Sequence of chain 1.A:
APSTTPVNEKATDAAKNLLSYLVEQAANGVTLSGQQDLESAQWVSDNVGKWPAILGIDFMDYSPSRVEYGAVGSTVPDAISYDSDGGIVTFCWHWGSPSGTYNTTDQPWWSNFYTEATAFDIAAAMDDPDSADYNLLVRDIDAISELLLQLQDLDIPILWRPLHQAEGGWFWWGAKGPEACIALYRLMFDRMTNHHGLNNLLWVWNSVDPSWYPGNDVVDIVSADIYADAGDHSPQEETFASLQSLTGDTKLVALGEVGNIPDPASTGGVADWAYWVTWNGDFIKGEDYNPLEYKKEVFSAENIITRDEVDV

Binding-site contacts:
Ligand atom C3 contacts residue ASN103 of chain 1.A at 3.8 Å.
Ligand atom O5 contacts residue SO41 of chain 1.G at 4.1 Å.
Ligand atom N2 contacts residue TYR69 of chain 1.A at 3.6 Å.
Ligand atom C1 contacts residue TRP109 of chain 1.A at 4.4 Å (hydrophobic).
Ligand atom O7 contacts residue TYR69 of chain 1.A at 4.2 Å.
Ligand atom C1 contacts residue ASN103 of chain 1.A at 1.4 Å.
Ligand atom C4 contacts residue SO41 of chain 1.G at 4.1 Å.
Ligand atom C8 contacts residue TYR69 of chain 1.A at 3.5 Å (hydrophobic).
Ligand atom C8 contacts residue GLU68 of chain 1.A at 4.0 Å.
Ligand atom C4 contacts residue ASN103 of chain 1.A at 4.2 Å.
Ligand atom C7 contacts residue TYR69 of chain 1.A at 3.6 Å (hydrophobic).
Ligand atom O7 contacts residue ASN103 of chain 1.A at 3.9 Å.
Ligand atom N2 contacts residue ASN103 of chain 1.A at 3.0 Å (h-bond).
Ligand atom C1 contacts residue SO41 of chain 1.G at 3.6 Å.
Ligand atom N2 contacts residue SO41 of chain 1.G at 4.1 Å.
Ligand atom C5 contacts residue ASN103 of chain 1.A at 3.6 Å.
Ligand atom C3 contacts residue SO41 of chain 1.G at 3.5 Å.
Ligand atom C1 contacts residue TYR69 of chain 1.A at 4.4 Å (hydrophobic).
Ligand atom O4 contacts residue SO41 of chain 1.G at 4.4 Å.
Ligand atom C2 contacts residue SO41 of chain 1.G at 3.9 Å.
Ligand atom C6 contacts residue SO41 of chain 1.G at 4.4 Å.
Ligand atom C5 contacts residue SO41 of chain 1.G at 3.6 Å.
Ligand atom C7 contacts residue ASN103 of chain 1.A at 3.7 Å.
Ligand atom C2 contacts residue ASN103 of chain 1.A at 2.5 Å.
Ligand atom O5 contacts residue ASN103 of chain 1.A at 2.3 Å (h-bond).

This protein binds this small molecule.
Small molecule (SMILES): CC(=O)N[C@@H]1[C@@H](O)[C@H](O)[C@@H](CO)O[C@H]1O